Binding-site contacts:
Ligand atom C3 contacts residue ASN331 of chain 1.B at 3.8 Å.
Ligand atom C8 contacts residue PRO330 of chain 1.B at 3.9 Å (hydrophobic).
Ligand atom C4 contacts residue ASN331 of chain 1.B at 4.2 Å.
Ligand atom N2 contacts residue PRO330 of chain 1.B at 3.7 Å.
Ligand atom C1 contacts residue ASN331 of chain 1.B at 1.5 Å.
Ligand atom C7 contacts residue PRO330 of chain 1.B at 3.1 Å (hydrophobic).
Ligand atom N2 contacts residue ASN331 of chain 1.B at 2.9 Å (h-bond).
Ligand atom C7 contacts residue ASN331 of chain 1.B at 3.2 Å.
Ligand atom C2 contacts residue ASN331 of chain 1.B at 2.5 Å.
Ligand atom O7 contacts residue PRO330 of chain 1.B at 1.9 Å.
Ligand atom C8 contacts residue ASN331 of chain 1.B at 4.3 Å.
Ligand atom C1 contacts residue PRO330 of chain 1.B at 4.4 Å (hydrophobic).
Ligand atom C5 contacts residue ASN331 of chain 1.B at 3.7 Å.
Ligand atom O5 contacts residue ASN331 of chain 1.B at 2.4 Å (h-bond).
Ligand atom O7 contacts residue ASN331 of chain 1.B at 3.3 Å (h-bond).

Sequence of chain 1.B:
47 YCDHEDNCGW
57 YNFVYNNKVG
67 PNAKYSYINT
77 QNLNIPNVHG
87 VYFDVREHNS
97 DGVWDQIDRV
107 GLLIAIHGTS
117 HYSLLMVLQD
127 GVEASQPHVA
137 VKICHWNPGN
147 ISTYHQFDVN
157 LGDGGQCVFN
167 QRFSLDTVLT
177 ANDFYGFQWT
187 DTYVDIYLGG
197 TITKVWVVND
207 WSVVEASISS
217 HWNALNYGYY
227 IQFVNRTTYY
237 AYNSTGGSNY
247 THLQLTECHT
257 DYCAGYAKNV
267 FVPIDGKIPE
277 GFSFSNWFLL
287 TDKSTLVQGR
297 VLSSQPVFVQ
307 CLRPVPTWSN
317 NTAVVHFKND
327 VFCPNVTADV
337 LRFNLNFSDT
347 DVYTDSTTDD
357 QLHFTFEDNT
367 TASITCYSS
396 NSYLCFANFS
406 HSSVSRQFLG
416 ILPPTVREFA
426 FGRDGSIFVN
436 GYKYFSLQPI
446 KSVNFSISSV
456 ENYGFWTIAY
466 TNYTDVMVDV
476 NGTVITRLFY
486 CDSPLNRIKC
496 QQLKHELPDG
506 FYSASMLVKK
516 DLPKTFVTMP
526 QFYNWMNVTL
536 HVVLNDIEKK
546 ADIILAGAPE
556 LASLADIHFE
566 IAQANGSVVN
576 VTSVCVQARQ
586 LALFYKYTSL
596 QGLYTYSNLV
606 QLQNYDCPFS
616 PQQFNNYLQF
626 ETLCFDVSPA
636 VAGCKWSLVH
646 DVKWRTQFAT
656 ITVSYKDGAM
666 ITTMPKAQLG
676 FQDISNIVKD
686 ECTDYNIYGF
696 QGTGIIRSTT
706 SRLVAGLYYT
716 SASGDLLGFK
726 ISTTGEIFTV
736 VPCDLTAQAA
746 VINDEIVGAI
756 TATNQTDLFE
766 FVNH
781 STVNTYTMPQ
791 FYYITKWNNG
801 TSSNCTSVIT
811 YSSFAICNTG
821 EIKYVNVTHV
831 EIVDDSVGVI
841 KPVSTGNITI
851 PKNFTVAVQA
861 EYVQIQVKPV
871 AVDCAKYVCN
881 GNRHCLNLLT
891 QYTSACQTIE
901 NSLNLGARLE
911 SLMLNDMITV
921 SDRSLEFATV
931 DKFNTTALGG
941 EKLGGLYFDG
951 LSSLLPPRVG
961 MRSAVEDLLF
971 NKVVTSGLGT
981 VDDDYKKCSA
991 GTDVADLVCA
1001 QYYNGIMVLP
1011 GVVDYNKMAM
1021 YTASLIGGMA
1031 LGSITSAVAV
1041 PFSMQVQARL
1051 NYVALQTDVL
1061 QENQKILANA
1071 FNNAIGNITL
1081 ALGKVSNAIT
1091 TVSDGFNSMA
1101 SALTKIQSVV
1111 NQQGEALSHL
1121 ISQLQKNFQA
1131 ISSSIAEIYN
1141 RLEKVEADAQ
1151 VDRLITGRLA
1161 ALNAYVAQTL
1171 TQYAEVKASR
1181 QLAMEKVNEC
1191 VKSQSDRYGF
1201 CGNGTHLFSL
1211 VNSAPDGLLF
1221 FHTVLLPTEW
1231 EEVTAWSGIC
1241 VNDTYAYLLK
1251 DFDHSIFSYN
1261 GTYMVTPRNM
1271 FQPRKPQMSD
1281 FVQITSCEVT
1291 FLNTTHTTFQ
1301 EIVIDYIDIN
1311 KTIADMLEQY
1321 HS

A protein and the small-molecule ligand that binds it are described below.
Small molecule (SMILES): CC(=O)N[C@H]1[C@H](O[C@H]2[C@H](O)[C@@H](NC(C)=O)CO[C@@H]2CO)O[C@H](CO)[C@@H](O[C@@H]2O[C@H](CO)[C@@H](O)[C@H](O)[C@@H]2O)[C@@H]1O